The small molecule below binds the protein below.
Small molecule (SMILES): Nc1ncnc2c1ncn2[C@@H]1O[C@H](CF)[C@@H](O)[C@H]1O

Sequence of chain 1.A:
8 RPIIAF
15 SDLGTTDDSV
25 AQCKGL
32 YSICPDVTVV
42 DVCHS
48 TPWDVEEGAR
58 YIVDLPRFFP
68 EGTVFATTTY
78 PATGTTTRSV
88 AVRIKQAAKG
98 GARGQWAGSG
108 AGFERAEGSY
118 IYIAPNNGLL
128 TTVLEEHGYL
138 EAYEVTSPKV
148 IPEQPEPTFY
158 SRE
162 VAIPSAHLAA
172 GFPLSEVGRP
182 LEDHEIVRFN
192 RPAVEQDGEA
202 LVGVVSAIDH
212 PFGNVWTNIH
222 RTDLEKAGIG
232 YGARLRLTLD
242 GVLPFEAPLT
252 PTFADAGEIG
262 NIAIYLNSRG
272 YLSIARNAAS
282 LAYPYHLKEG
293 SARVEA

Sequence of chain 1.C:
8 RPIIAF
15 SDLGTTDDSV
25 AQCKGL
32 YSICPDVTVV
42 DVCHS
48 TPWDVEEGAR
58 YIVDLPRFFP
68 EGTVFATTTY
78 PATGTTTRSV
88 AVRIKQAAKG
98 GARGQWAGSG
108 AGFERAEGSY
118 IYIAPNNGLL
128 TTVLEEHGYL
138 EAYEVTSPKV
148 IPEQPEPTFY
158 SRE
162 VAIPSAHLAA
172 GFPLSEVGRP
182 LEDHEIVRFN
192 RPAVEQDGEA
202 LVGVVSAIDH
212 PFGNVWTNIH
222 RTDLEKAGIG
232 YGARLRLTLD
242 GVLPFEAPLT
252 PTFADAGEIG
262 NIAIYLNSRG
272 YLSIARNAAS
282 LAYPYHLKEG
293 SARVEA

Binding-site contacts:
Ligand atom N3 contacts residue PHE254 of chain 1.A at 3.5 Å.
Ligand atom C2 contacts residue PRO78 of chain 1.C at 3.4 Å (hydrophobic).
Ligand atom F19 contacts residue SER158 of chain 1.C at 2.9 Å.
Ligand atom F19 contacts residue PHE156 of chain 1.C at 3.4 Å.
Ligand atom F19 contacts residue TYR157 of chain 1.C at 3.2 Å.
Ligand atom O3' contacts residue TYR77 of chain 1.C at 3.4 Å (h-bond).
Ligand atom N7 contacts residue ASN215 of chain 1.A at 3.2 Å (h-bond).
Ligand atom N1 contacts residue ALA279 of chain 1.A at 2.9 Å (h-bond).
Ligand atom C5 contacts residue TRP50 of chain 1.C at 3.5 Å (hydrophobic).
Ligand atom O3' contacts residue SER158 of chain 1.C at 2.7 Å (h-bond).
Ligand atom N3 contacts residue PRO78 of chain 1.C at 3.5 Å.
Ligand atom O3' contacts residue ASP16 of chain 1.C at 2.9 Å (salt-bridge).
Ligand atom C4 contacts residue TRP50 of chain 1.C at 3.4 Å (hydrophobic).
Ligand atom O2' contacts residue TRP50 of chain 1.C at 3.3 Å (h-bond).
Ligand atom O2' contacts residue TYR77 of chain 1.C at 3.3 Å (h-bond).
Ligand atom C5' contacts residue PHE156 of chain 1.C at 3.6 Å (hydrophobic).
Ligand atom C3' contacts residue ASP16 of chain 1.C at 3.6 Å.
Ligand atom N1 contacts residue ARG277 of chain 1.A at 3.6 Å (salt-bridge).
Ligand atom N9 contacts residue TRP50 of chain 1.C at 3.5 Å (h-bond).
Ligand atom C1' contacts residue TYR77 of chain 1.C at 3.6 Å (hydrophobic).
Ligand atom C5 contacts residue PHE254 of chain 1.A at 3.5 Å (hydrophobic).
Ligand atom O4' contacts residue MET1 of chain 1.I at 3.4 Å (h-bond).
Ligand atom C2 contacts residue PHE254 of chain 1.A at 3.5 Å (hydrophobic).
Ligand atom O4' contacts residue THR80 of chain 1.C at 3.4 Å.
Ligand atom O2' contacts residue ASP16 of chain 1.C at 2.5 Å (salt-bridge).
Ligand atom C5' contacts residue THR155 of chain 1.C at 3.1 Å.
Ligand atom C2' contacts residue ASP16 of chain 1.C at 3.4 Å.
Ligand atom N6 contacts residue ARG277 of chain 1.A at 2.6 Å (salt-bridge).
Ligand atom C4 contacts residue PHE254 of chain 1.A at 3.5 Å (hydrophobic).
Ligand atom N3 contacts residue TRP50 of chain 1.C at 3.5 Å (h-bond).
Ligand atom N6 contacts residue PHE254 of chain 1.A at 3.4 Å.
Ligand atom N6 contacts residue ASN215 of chain 1.A at 3.1 Å (h-bond).
Ligand atom N1 contacts residue PHE254 of chain 1.A at 3.2 Å.
Ligand atom C8 contacts residue PHE213 of chain 1.A at 3.6 Å (hydrophobic).
Ligand atom C6 contacts residue ARG277 of chain 1.A at 3.5 Å.
Ligand atom C6 contacts residue PHE254 of chain 1.A at 3.4 Å (hydrophobic).
Ligand atom C6 contacts residue TRP50 of chain 1.C at 3.6 Å (hydrophobic).
Ligand atom N7 contacts residue PHE254 of chain 1.A at 3.6 Å.
Ligand atom C4' contacts residue TYR77 of chain 1.C at 3.6 Å (hydrophobic).
Ligand atom C5' contacts residue MET1 of chain 1.I at 3.4 Å (hydrophobic).